Sequence of chain 4.A:
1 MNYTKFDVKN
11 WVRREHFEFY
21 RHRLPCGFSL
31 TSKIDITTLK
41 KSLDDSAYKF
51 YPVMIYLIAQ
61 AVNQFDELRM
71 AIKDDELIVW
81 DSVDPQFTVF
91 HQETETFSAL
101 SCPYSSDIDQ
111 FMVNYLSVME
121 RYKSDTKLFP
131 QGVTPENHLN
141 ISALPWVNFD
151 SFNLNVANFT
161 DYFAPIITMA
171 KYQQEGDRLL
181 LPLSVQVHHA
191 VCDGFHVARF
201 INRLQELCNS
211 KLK

Sequence of chain 6.A:
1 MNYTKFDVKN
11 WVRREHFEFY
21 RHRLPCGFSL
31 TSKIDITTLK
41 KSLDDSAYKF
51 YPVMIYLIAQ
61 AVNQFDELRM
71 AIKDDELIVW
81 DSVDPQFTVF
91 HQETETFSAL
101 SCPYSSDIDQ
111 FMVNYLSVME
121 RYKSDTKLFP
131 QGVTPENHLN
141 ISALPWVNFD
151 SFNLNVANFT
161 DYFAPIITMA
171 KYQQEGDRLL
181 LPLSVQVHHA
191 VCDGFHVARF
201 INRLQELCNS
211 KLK

Binding-site contacts:
Ligand atom C7 contacts residue LEU154 of chain 6.A at 3.6 Å (hydrophobic).
Ligand atom C8 contacts residue CYS26 of chain 4.A at 4.1 Å (hydrophobic).
Ligand atom C1 contacts residue GLN86 of chain 6.A at 4.2 Å.
Ligand atom N9 contacts residue LEU24 of chain 4.A at 3.9 Å.
Ligand atom CL1 contacts residue ASN140 of chain 6.A at 3.7 Å.
Ligand atom C4 contacts residue THR88 of chain 6.A at 4.1 Å.
Ligand atom CL1 contacts residue GLN86 of chain 6.A at 3.9 Å.
Ligand atom O9B contacts residue LEU24 of chain 4.A at 3.8 Å.
Ligand atom O2 contacts residue PHE19 of chain 4.A at 4.2 Å.
Ligand atom C11 contacts residue LEU154 of chain 6.A at 4.2 Å (hydrophobic).
Ligand atom C10 contacts residue ILE166 of chain 6.A at 3.7 Å (hydrophobic).
Ligand atom C5 contacts residue LEU154 of chain 6.A at 4.1 Å (hydrophobic).
Ligand atom N9 contacts residue ILE166 of chain 6.A at 3.8 Å.
Ligand atom CL2 contacts residue TYR20 of chain 4.A at 4.2 Å.
Ligand atom O4 contacts residue HIS189 of chain 4.A at 2.8 Å (h-bond).
Ligand atom C1 contacts residue ASN140 of chain 6.A at 3.6 Å.
Ligand atom O9B contacts residue VAL156 of chain 6.A at 3.4 Å.
Ligand atom O5 contacts residue SER142 of chain 6.A at 4.0 Å.
Ligand atom C6 contacts residue LEU154 of chain 6.A at 3.9 Å (hydrophobic).
Ligand atom CL2 contacts residue ALA99 of chain 6.A at 3.6 Å.
Ligand atom O5 contacts residue ILE166 of chain 6.A at 4.0 Å.
Ligand atom C2 contacts residue TYR20 of chain 4.A at 3.4 Å (hydrophobic).
Ligand atom C3 contacts residue TYR20 of chain 4.A at 3.8 Å (hydrophobic).
Ligand atom C11 contacts residue ILE166 of chain 6.A at 3.8 Å (hydrophobic).
Ligand atom C9 contacts residue ILE166 of chain 6.A at 3.9 Å (hydrophobic).
Ligand atom C9 contacts residue LEU24 of chain 4.A at 4.1 Å (hydrophobic).
Ligand atom O9A contacts residue TYR162 of chain 6.A at 3.5 Å.
Ligand atom O2 contacts residue TYR20 of chain 4.A at 2.8 Å (h-bond).
Ligand atom C8 contacts residue LEU154 of chain 6.A at 4.2 Å (hydrophobic).
Ligand atom CL2 contacts residue PHE129 of chain 6.A at 3.6 Å.
Ligand atom C7 contacts residue CYS26 of chain 4.A at 4.2 Å (hydrophobic).
Ligand atom C4 contacts residue PHE97 of chain 6.A at 4.1 Å (hydrophobic).
Ligand atom N2 contacts residue TYR20 of chain 4.A at 3.8 Å.
Ligand atom O5 contacts residue LEU154 of chain 6.A at 4.2 Å.
Ligand atom O9A contacts residue ILE166 of chain 6.A at 3.8 Å.
Ligand atom C4 contacts residue TYR20 of chain 4.A at 4.0 Å (hydrophobic).
Ligand atom C4 contacts residue HIS189 of chain 4.A at 3.7 Å.
Ligand atom C3 contacts residue HIS189 of chain 4.A at 4.0 Å.
Ligand atom C4 contacts residue SER142 of chain 6.A at 4.2 Å.
Ligand atom C8 contacts residue LEU24 of chain 4.A at 4.0 Å (hydrophobic).

A small-molecule ligand and the protein it binds are described below.
Small molecule (SMILES): O=C(N[C@H](CO)[C@H](O)c1ccc([N+](=O)[O-])cc1)C(Cl)Cl